Sequence of chain 1.A:
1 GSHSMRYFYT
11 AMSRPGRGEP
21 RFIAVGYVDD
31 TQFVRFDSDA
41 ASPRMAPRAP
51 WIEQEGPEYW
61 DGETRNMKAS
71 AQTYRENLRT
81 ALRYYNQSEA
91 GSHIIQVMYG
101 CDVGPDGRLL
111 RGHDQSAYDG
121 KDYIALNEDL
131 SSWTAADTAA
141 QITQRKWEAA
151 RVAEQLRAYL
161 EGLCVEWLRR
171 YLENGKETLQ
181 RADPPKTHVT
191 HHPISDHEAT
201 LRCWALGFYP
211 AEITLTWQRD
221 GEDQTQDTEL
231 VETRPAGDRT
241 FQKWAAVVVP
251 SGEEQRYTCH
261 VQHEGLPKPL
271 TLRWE

Sequence of chain 1.D:
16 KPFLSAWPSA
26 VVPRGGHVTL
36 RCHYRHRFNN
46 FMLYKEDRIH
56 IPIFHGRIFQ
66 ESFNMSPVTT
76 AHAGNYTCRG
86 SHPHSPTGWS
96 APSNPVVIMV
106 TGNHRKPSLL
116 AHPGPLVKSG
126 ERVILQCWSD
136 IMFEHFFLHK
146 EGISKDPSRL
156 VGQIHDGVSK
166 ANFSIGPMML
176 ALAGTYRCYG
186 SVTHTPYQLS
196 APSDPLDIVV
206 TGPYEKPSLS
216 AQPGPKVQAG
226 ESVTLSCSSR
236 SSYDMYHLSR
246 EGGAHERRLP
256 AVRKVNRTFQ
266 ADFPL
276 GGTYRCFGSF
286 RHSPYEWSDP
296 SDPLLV

The small molecule below binds the protein below.
Small molecule (SMILES): CC(C)C[C@H](N)C(=O)N[C@@H](CO)C(=O)N[C@@H](CO)C(=O)N1CCC[C@H]1C(=O)N[C@H](C(=O)N[C@H](C(=O)N[C@@H](CCCCN)C(=O)N[C@@H](CO)C(=O)N[C@@H](Cc1ccccc1)C(=O)O)[C@@H](C)O)C(C)C

Binding-site contacts:
Ligand atom N contacts residue TYR7 of chain 1.A at 3.2 Å (h-bond).
Ligand atom O contacts residue TYR159 of chain 1.A at 2.6 Å (h-bond).
Ligand atom C contacts residue TYR84 of chain 1.A at 3.5 Å (hydrophobic).
Ligand atom CB contacts residue MET67 of chain 1.A at 3.6 Å (hydrophobic).
Ligand atom OXT contacts residue LYS146 of chain 1.A at 3.4 Å.
Ligand atom C contacts residue ASN77 of chain 1.A at 3.6 Å.
Ligand atom C contacts residue ASN66 of chain 1.A at 3.6 Å.
Ligand atom O contacts residue ASN77 of chain 1.A at 2.8 Å (h-bond).
Ligand atom CG contacts residue GLU63 of chain 1.A at 3.3 Å.
Ligand atom C contacts residue TYR7 of chain 1.A at 3.1 Å (hydrophobic).
Ligand atom O contacts residue THR73 of chain 1.A at 3.5 Å.
Ligand atom OG contacts residue ASN66 of chain 1.A at 2.7 Å (h-bond).
Ligand atom N contacts residue ASN77 of chain 1.A at 2.8 Å (h-bond).
Ligand atom CB contacts residue TYR74 of chain 1.A at 3.5 Å (hydrophobic).
Ligand atom OG contacts residue MET67 of chain 1.A at 3.5 Å.
Ligand atom CD1 contacts residue ASN77 of chain 1.A at 3.5 Å.
Ligand atom CD1 contacts residue GLU63 of chain 1.A at 3.1 Å.
Ligand atom CE contacts residue TRP147 of chain 1.A at 3.3 Å (hydrophobic).
Ligand atom OXT contacts residue THR143 of chain 1.A at 3.0 Å (h-bond).
Ligand atom O contacts residue ASN66 of chain 1.A at 2.9 Å (h-bond).
Ligand atom C contacts residue LYS146 of chain 1.A at 3.6 Å.
Ligand atom N contacts residue GLU63 of chain 1.A at 3.0 Å (salt-bridge).
Ligand atom OG contacts residue GLU63 of chain 1.A at 2.6 Å (salt-bridge).
Ligand atom N contacts residue TYR171 of chain 1.A at 2.6 Å (h-bond).
Ligand atom CA contacts residue ASN77 of chain 1.A at 3.5 Å.
Ligand atom CA contacts residue ASN66 of chain 1.A at 3.6 Å.
Ligand atom CB contacts residue GLU63 of chain 1.A at 3.2 Å.
Ligand atom NZ contacts residue TRP147 of chain 1.A at 3.6 Å.
Ligand atom N contacts residue TYR7 of chain 1.A at 3.0 Å (h-bond).
Ligand atom O contacts residue LYS146 of chain 1.A at 2.9 Å (salt-bridge).
Ligand atom N contacts residue TYR99 of chain 1.A at 2.9 Å (h-bond).
Ligand atom NZ contacts residue ASP114 of chain 1.A at 2.5 Å (salt-bridge).
Ligand atom CA contacts residue TYR99 of chain 1.A at 3.5 Å (hydrophobic).
Ligand atom O contacts residue TYR7 of chain 1.A at 3.4 Å.
Ligand atom CB contacts residue TYR99 of chain 1.A at 3.5 Å (hydrophobic).
Ligand atom O contacts residue TRP147 of chain 1.A at 2.8 Å (h-bond).
Ligand atom CA contacts residue TYR7 of chain 1.A at 3.2 Å (hydrophobic).
Ligand atom CA contacts residue TYR171 of chain 1.A at 3.4 Å (hydrophobic).
Ligand atom OXT contacts residue TYR84 of chain 1.A at 2.7 Å (h-bond).
Ligand atom CB contacts residue TRP167 of chain 1.A at 3.5 Å (hydrophobic).